A small-molecule ligand and the protein it binds are described below.
Small molecule (SMILES): CC(=O)N[C@H]1[C@H](O[C@H]2[C@H](O)[C@@H](NC(C)=O)CO[C@@H]2CO)O[C@H](CO)[C@@H](O)[C@@H]1O

Binding-site contacts:
Ligand atom O7 contacts residue ASN1134 of chain 1.C at 4.1 Å.
Ligand atom C6 contacts residue ASN1134 of chain 1.C at 4.2 Å.
Ligand atom C1 contacts residue ASN1134 of chain 1.C at 1.4 Å.
Ligand atom C4 contacts residue ASN1134 of chain 1.C at 4.1 Å.
Ligand atom C5 contacts residue ASN1134 of chain 1.C at 3.5 Å.
Ligand atom O5 contacts residue ASN1134 of chain 1.C at 2.2 Å (h-bond).
Ligand atom C8 contacts residue ILE1132 of chain 1.C at 4.2 Å (hydrophobic).
Ligand atom C7 contacts residue ASN1134 of chain 1.C at 3.6 Å.
Ligand atom O6 contacts residue ASN1134 of chain 1.C at 3.7 Å.
Ligand atom C2 contacts residue ASN1134 of chain 1.C at 2.4 Å.
Ligand atom C3 contacts residue ASN1134 of chain 1.C at 3.7 Å.
Ligand atom N2 contacts residue ASN1134 of chain 1.C at 2.8 Å (h-bond).

Sequence of chain 1.C:
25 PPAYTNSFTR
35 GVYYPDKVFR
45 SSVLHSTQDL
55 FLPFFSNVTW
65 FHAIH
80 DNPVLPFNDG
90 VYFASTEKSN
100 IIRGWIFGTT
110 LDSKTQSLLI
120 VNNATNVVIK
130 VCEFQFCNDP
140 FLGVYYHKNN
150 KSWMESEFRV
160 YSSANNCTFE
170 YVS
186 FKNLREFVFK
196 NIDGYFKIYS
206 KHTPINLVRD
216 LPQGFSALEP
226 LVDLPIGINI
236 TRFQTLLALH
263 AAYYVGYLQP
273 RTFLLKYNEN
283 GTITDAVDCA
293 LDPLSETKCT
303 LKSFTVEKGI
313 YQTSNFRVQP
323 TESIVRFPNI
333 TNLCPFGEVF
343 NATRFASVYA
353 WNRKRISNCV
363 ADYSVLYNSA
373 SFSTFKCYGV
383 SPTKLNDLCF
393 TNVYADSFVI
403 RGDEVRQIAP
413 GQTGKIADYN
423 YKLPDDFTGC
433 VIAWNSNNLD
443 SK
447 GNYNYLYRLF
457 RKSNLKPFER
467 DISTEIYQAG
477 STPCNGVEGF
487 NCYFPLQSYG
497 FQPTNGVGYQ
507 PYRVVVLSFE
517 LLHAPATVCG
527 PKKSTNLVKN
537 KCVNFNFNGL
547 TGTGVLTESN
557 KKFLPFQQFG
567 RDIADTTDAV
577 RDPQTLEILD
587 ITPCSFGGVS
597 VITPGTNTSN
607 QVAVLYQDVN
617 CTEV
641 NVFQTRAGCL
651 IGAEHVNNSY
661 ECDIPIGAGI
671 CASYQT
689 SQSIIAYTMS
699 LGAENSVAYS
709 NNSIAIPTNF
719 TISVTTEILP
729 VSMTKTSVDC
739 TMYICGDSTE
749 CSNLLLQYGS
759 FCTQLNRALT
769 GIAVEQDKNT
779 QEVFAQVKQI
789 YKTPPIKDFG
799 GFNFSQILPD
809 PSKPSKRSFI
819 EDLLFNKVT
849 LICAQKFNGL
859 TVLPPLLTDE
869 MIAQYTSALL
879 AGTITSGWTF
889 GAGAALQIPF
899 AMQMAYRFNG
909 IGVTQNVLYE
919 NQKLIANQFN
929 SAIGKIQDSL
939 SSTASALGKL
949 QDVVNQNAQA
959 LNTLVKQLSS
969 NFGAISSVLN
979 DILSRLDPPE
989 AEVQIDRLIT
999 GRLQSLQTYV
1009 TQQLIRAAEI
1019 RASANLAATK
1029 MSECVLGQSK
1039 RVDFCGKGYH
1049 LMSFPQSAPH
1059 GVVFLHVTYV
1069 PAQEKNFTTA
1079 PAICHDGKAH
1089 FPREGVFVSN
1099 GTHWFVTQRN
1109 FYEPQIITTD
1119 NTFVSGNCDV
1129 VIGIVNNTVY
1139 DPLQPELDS